Sequence of chain 14.A:
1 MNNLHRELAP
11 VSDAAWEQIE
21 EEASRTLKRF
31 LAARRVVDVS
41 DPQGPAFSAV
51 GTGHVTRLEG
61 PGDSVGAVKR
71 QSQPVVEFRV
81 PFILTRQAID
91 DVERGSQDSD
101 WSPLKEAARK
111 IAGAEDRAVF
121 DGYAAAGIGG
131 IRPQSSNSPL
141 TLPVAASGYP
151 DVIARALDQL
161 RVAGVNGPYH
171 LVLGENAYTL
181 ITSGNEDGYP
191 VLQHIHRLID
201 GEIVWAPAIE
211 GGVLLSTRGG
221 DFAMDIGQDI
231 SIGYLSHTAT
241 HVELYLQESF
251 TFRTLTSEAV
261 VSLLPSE

Binding-site contacts:
Ligand atom N contacts residue ARG34 of chain 14.A at 3.7 Å.
Ligand atom CE contacts residue VAL36 of chain 14.A at 3.7 Å (hydrophobic).
Ligand atom O contacts residue ARG34 of chain 14.A at 2.8 Å (salt-bridge).
Ligand atom O contacts residue ASN2 of chain 14.A at 3.8 Å.
Ligand atom CB contacts residue VAL39 of chain 14.A at 3.7 Å (hydrophobic).
Ligand atom N contacts residue ARG34 of chain 14.A at 3.4 Å (salt-bridge).
Ligand atom O contacts residue ILE232 of chain 14.A at 3.6 Å (h-bond).
Ligand atom CA contacts residue SER231 of chain 14.A at 3.6 Å.
Ligand atom CG contacts residue ARG35 of chain 14.A at 3.1 Å.
Ligand atom CD2 contacts residue GLU20 of chain 14.A at 3.6 Å.
Ligand atom C contacts residue ARG34 of chain 14.A at 3.7 Å.
Ligand atom CD1 contacts residue LEU27 of chain 14.A at 3.8 Å (hydrophobic).
Ligand atom CA contacts residue ASP229 of chain 14.A at 3.8 Å.
Ligand atom N contacts residue ASP229 of chain 14.A at 3.2 Å (salt-bridge).
Ligand atom CA contacts residue ARG35 of chain 14.A at 3.8 Å.
Ligand atom N contacts residue ARG34 of chain 14.A at 3.9 Å.
Ligand atom CG contacts residue ILE230 of chain 14.A at 3.6 Å (hydrophobic).
Ligand atom CA contacts residue ARG6 of chain 14.A at 3.7 Å.
Ligand atom CA contacts residue ASP229 of chain 14.A at 3.6 Å.
Ligand atom CE contacts residue ARG35 of chain 14.A at 3.8 Å.
Ligand atom O contacts residue LEU4 of chain 14.A at 3.7 Å.
Ligand atom CE contacts residue VAL37 of chain 14.A at 3.7 Å (hydrophobic).
Ligand atom CD1 contacts residue LEU31 of chain 14.A at 3.6 Å (hydrophobic).
Ligand atom N contacts residue ASP229 of chain 14.A at 2.8 Å (salt-bridge).
Ligand atom CD1 contacts residue ILE230 of chain 14.A at 3.5 Å (hydrophobic).
Ligand atom O contacts residue SER231 of chain 14.A at 3.2 Å.
Ligand atom CD1 contacts residue LEU27 of chain 14.A at 3.6 Å (hydrophobic).
Ligand atom CB contacts residue SER24 of chain 14.A at 3.8 Å.
Ligand atom C contacts residue SER231 of chain 14.A at 3.8 Å.
Ligand atom CD2 contacts residue SER24 of chain 14.A at 3.5 Å.
Ligand atom N contacts residue ILE230 of chain 14.A at 3.1 Å (h-bond).
Ligand atom O contacts residue ARG6 of chain 14.A at 3.4 Å (salt-bridge).
Ligand atom CB contacts residue ARG35 of chain 14.A at 3.4 Å.
Ligand atom C contacts residue ASP229 of chain 14.A at 3.8 Å.
Ligand atom CG2 contacts residue LEU31 of chain 14.A at 3.8 Å (hydrophobic).
Ligand atom NZ contacts residue THR217 of chain 14.A at 3.8 Å.
Ligand atom OG contacts residue ARG34 of chain 14.A at 3.7 Å.
Ligand atom CD1 contacts residue LYS28 of chain 14.A at 3.4 Å.
Ligand atom OG contacts residue ASP229 of chain 14.A at 3.6 Å.
Ligand atom CB contacts residue ILE230 of chain 14.A at 3.6 Å (hydrophobic).

This small molecule binds to this protein.
Small molecule (SMILES): CC[C@H](C)[C@H](NC(=O)[C@H](CC(N)=O)NC(=O)[C@H](CC(C)C)NC(=O)[C@H](CO)NC(=O)CNC(=O)[C@@H](N)CO)C(=O)NCC(=O)N[C@@H](CO)C(=O)N[C@@H](CC(C)C)C(=O)N[C@H](C=O)CCCCN